Binding-site contacts:
Ligand atom O7 contacts residue CYS279 of chain 1.A at 4.5 Å.
Ligand atom O7 contacts residue CYS255 of chain 1.A at 3.8 Å.
Ligand atom C2 contacts residue ASN282 of chain 1.A at 2.4 Å.
Ligand atom C7 contacts residue ASN282 of chain 1.A at 3.2 Å.
Ligand atom C1 contacts residue ASN282 of chain 1.A at 1.5 Å.
Ligand atom C4 contacts residue ASN282 of chain 1.A at 4.3 Å.
Ligand atom C3 contacts residue ASN282 of chain 1.A at 3.7 Å.
Ligand atom N2 contacts residue ASN282 of chain 1.A at 2.8 Å (h-bond).
Ligand atom C8 contacts residue ASN282 of chain 1.A at 3.2 Å.
Ligand atom O5 contacts residue ASN282 of chain 1.A at 2.4 Å (h-bond).
Ligand atom C5 contacts residue ASN282 of chain 1.A at 3.7 Å.
Ligand atom O7 contacts residue ASN282 of chain 1.A at 4.2 Å.

The small molecule below binds the protein below.
Small molecule (SMILES): CC(=O)N[C@@H]1[C@@H](O)[C@H](O)[C@@H](CO)O[C@H]1O

Sequence of chain 1.A:
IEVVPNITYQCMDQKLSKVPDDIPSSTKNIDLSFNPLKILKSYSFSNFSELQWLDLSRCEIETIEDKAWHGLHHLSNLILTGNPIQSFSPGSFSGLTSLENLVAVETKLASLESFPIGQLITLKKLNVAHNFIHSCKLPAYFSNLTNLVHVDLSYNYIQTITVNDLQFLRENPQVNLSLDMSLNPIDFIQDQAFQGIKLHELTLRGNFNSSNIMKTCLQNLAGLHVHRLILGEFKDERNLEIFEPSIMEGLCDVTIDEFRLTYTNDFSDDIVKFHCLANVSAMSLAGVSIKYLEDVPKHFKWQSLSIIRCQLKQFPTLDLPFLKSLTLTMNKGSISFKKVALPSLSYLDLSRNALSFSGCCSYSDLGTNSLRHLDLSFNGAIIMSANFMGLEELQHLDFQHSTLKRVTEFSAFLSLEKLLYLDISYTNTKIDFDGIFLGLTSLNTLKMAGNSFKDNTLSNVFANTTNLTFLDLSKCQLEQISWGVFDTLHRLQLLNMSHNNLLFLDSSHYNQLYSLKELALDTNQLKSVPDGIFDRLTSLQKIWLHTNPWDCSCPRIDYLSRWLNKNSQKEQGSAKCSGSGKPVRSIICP